Binding-site contacts:
Ligand atom O6 contacts residue MAN1 of chain 1.IA at 3.2 Å (h-bond).
Ligand atom O6 contacts residue GLU181 of chain 1.C at 4.2 Å.
Ligand atom O6 contacts residue ILE411 of chain 1.C at 4.1 Å.
Ligand atom C1 contacts residue ASN232 of chain 1.C at 1.4 Å.
Ligand atom O7 contacts residue ASN232 of chain 1.C at 3.9 Å.
Ligand atom C1 contacts residue MAN1 of chain 1.IA at 3.8 Å.
Ligand atom C5 contacts residue VAL414 of chain 1.C at 3.3 Å (hydrophobic).
Ligand atom C7 contacts residue ASN232 of chain 1.C at 3.5 Å.
Ligand atom C4 contacts residue ASN232 of chain 1.C at 4.2 Å.
Ligand atom C5 contacts residue MAN1 of chain 1.IA at 3.8 Å.
Ligand atom C2 contacts residue MAN1 of chain 1.IA at 3.5 Å.
Ligand atom C5 contacts residue GLU181 of chain 1.C at 3.8 Å.
Ligand atom C6 contacts residue MAN1 of chain 1.IA at 4.1 Å.
Ligand atom O5 contacts residue ASN232 of chain 1.C at 2.4 Å (h-bond).
Ligand atom C8 contacts residue VAL224 of chain 1.C at 3.9 Å (hydrophobic).
Ligand atom O3 contacts residue MAN1 of chain 1.IA at 3.7 Å.
Ligand atom O5 contacts residue GLU181 of chain 1.C at 4.0 Å.
Ligand atom C6 contacts residue VAL414 of chain 1.C at 3.6 Å (hydrophobic).
Ligand atom C2 contacts residue ASN232 of chain 1.C at 2.4 Å.
Ligand atom C6 contacts residue NAG1 of chain 1.X at 3.2 Å.
Ligand atom C6 contacts residue GLU181 of chain 1.C at 3.2 Å.
Ligand atom C5 contacts residue NAG1 of chain 1.X at 4.2 Å.
Ligand atom N2 contacts residue ASN232 of chain 1.C at 2.8 Å (h-bond).
Ligand atom O6 contacts residue NAG1 of chain 1.X at 2.2 Å (h-bond).
Ligand atom O5 contacts residue MAN1 of chain 1.IA at 3.2 Å (h-bond).
Ligand atom O2 contacts residue MAN1 of chain 1.IA at 2.5 Å (h-bond).
Ligand atom C3 contacts residue MAN1 of chain 1.IA at 3.9 Å.
Ligand atom C4 contacts residue MAN1 of chain 1.IA at 3.4 Å.
Ligand atom C4 contacts residue VAL414 of chain 1.C at 4.0 Å (hydrophobic).
Ligand atom O4 contacts residue VAL414 of chain 1.C at 3.6 Å (h-bond).
Ligand atom O7 contacts residue SER415 of chain 1.C at 3.1 Å.
Ligand atom C5 contacts residue ASN232 of chain 1.C at 3.7 Å.
Ligand atom C3 contacts residue GLU181 of chain 1.C at 4.3 Å.
Ligand atom C3 contacts residue ASN232 of chain 1.C at 3.7 Å.
Ligand atom C7 contacts residue SER415 of chain 1.C at 4.1 Å.
Ligand atom O3 contacts residue GLU181 of chain 1.C at 2.9 Å (salt-bridge).
Ligand atom C1 contacts residue SER415 of chain 1.C at 3.9 Å.
Ligand atom C8 contacts residue ASN346 of chain 1.C at 4.0 Å.
Ligand atom O5 contacts residue NAG1 of chain 1.X at 4.2 Å.
Ligand atom O4 contacts residue MAN1 of chain 1.IA at 4.0 Å.

Sequence of chain 1.C:
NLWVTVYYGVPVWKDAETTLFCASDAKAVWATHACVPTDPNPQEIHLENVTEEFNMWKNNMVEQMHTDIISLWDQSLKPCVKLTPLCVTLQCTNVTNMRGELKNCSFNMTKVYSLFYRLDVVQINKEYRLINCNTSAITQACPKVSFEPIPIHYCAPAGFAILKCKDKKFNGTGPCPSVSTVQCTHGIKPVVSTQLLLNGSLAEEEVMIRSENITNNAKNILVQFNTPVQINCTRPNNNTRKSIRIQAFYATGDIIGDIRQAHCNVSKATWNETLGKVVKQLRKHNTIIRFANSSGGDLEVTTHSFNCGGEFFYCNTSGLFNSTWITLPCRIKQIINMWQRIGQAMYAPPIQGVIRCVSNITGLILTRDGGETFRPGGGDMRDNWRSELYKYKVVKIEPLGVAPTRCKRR

A protein and the small-molecule ligand that binds it are described below.
Small molecule (SMILES): CC(=O)N[C@H]1[C@H](O[C@H]2[C@H](O)[C@@H](NC(C)=O)CO[C@@H]2CO)O[C@H](CO)[C@@H](O[C@@H]2O[C@H](CO)[C@@H](O)[C@H](O[C@H]3O[C@H](CO)[C@@H](O)[C@H](O)[C@@H]3O)[C@@H]2O)[C@@H]1O